The protein below binds the small molecule below.
Small molecule (SMILES): O=C(O)[C@@H]1COc2ccccc2O1

Sequence of chain 2.A:
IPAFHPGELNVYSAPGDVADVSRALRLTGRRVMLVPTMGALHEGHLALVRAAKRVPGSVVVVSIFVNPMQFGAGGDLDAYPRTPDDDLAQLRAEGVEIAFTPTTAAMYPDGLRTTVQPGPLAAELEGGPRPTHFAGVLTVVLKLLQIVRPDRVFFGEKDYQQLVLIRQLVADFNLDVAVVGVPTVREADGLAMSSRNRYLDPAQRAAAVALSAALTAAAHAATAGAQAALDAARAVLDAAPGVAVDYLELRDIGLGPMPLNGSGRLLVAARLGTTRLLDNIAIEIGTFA

Binding-site contacts:
Ligand atom CAK contacts residue PHE157 of chain 2.A at 4.2 Å (hydrophobic).
Ligand atom CAD contacts residue VAL142 of chain 2.A at 4.2 Å (hydrophobic).
Ligand atom OAA contacts residue GLY41 of chain 2.A at 4.4 Å.
Ligand atom OAH contacts residue PRO38 of chain 2.A at 4.3 Å.
Ligand atom CAC contacts residue VAL139 of chain 2.A at 4.3 Å (hydrophobic).
Ligand atom CAG contacts residue PRO38 of chain 2.A at 3.9 Å (hydrophobic).
Ligand atom CAF contacts residue MET40 of chain 2.A at 3.8 Å (hydrophobic).
Ligand atom OAI contacts residue THR39 of chain 2.A at 3.0 Å.
Ligand atom CAK contacts residue PRO38 of chain 2.A at 4.0 Å (hydrophobic).
Ligand atom CAG contacts residue GLN164 of chain 2.A at 4.0 Å.
Ligand atom OAA contacts residue HIS47 of chain 2.A at 3.2 Å (h-bond).
Ligand atom OAB contacts residue HIS47 of chain 2.A at 3.3 Å (h-bond).
Ligand atom CAM contacts residue THR39 of chain 2.A at 4.0 Å.
Ligand atom CAL contacts residue THR39 of chain 2.A at 3.8 Å.
Ligand atom CAE contacts residue GLN164 of chain 2.A at 3.5 Å.
Ligand atom CAC contacts residue VAL143 of chain 2.A at 3.5 Å (hydrophobic).
Ligand atom CAD contacts residue VAL143 of chain 2.A at 4.2 Å (hydrophobic).
Ligand atom CAL contacts residue MET40 of chain 2.A at 4.0 Å (hydrophobic).
Ligand atom CAM contacts residue PRO38 of chain 2.A at 4.2 Å (hydrophobic).
Ligand atom CAE contacts residue PHE157 of chain 2.A at 3.8 Å (hydrophobic).
Ligand atom CAJ contacts residue THR39 of chain 2.A at 4.1 Å.
Ligand atom CAJ contacts residue MET40 of chain 2.A at 3.8 Å (hydrophobic).
Ligand atom OAI contacts residue PRO38 of chain 2.A at 3.2 Å (h-bond).
Ligand atom OAH contacts residue GLN164 of chain 2.A at 2.9 Å (h-bond).
Ligand atom CAM contacts residue MET40 of chain 2.A at 4.0 Å (hydrophobic).
Ligand atom CAJ contacts residue HIS47 of chain 2.A at 3.5 Å.
Ligand atom CAC contacts residue PHE157 of chain 2.A at 4.3 Å (hydrophobic).
Ligand atom CAL contacts residue PRO38 of chain 2.A at 3.5 Å (hydrophobic).
Ligand atom OAA contacts residue THR39 of chain 2.A at 3.4 Å.
Ligand atom CAF contacts residue PRO38 of chain 2.A at 3.9 Å (hydrophobic).
Ligand atom CAD contacts residue PRO38 of chain 2.A at 4.2 Å (hydrophobic).
Ligand atom OAI contacts residue MET40 of chain 2.A at 3.2 Å (h-bond).
Ligand atom CAF contacts residue THR39 of chain 2.A at 3.7 Å.
Ligand atom CAE contacts residue VAL143 of chain 2.A at 4.3 Å (hydrophobic).
Ligand atom CAK contacts residue GLN164 of chain 2.A at 3.6 Å.
Ligand atom CAE contacts residue VAL139 of chain 2.A at 4.4 Å (hydrophobic).
Ligand atom OAA contacts residue MET40 of chain 2.A at 2.8 Å (h-bond).
Ligand atom OAH contacts residue PHE157 of chain 2.A at 4.3 Å.